Sequence of chain 3.B:
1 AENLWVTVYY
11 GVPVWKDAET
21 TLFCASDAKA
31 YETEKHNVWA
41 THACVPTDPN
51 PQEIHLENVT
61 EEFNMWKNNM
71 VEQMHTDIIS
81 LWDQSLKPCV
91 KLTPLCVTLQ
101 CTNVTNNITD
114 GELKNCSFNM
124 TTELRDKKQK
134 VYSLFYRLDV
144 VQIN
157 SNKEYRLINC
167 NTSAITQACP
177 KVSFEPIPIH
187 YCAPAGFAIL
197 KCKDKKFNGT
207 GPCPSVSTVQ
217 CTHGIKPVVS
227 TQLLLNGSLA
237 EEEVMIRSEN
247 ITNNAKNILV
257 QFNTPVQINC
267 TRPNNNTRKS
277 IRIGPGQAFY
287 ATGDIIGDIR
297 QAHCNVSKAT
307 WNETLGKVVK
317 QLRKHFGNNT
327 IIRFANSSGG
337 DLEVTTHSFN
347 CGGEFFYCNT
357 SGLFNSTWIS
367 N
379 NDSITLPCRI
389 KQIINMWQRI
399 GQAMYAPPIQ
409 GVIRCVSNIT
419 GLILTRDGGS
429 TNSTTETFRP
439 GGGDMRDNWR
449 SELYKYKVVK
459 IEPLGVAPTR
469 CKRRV

This small molecule binds to this protein.
Small molecule (SMILES): CC(=O)N[C@H]1[C@H](O[C@H]2[C@H](O)[C@@H](NC(C)=O)CO[C@@H]2CO)O[C@H](CO)[C@@H](O)[C@@H]1O

Binding-site contacts:
Ligand atom C1 contacts residue THR206 of chain 3.B at 3.2 Å.
Ligand atom C7 contacts residue ASN204 of chain 3.B at 3.0 Å.
Ligand atom N2 contacts residue THR206 of chain 3.B at 3.1 Å (h-bond).
Ligand atom C1 contacts residue ASN204 of chain 3.B at 1.4 Å.
Ligand atom C2 contacts residue ASN204 of chain 3.B at 2.5 Å.
Ligand atom C8 contacts residue GLU245 of chain 3.B at 4.0 Å.
Ligand atom C8 contacts residue THR206 of chain 3.B at 3.9 Å.
Ligand atom C8 contacts residue ASN204 of chain 3.B at 4.2 Å.
Ligand atom O6 contacts residue NAG1 of chain 3.P at 4.3 Å.
Ligand atom O7 contacts residue ASN204 of chain 3.B at 2.7 Å (h-bond).
Ligand atom O5 contacts residue ASN204 of chain 3.B at 2.4 Å (h-bond).
Ligand atom O6 contacts residue PRO208 of chain 3.B at 4.1 Å.
Ligand atom C5 contacts residue THR206 of chain 3.B at 3.5 Å.
Ligand atom N2 contacts residue ASN204 of chain 3.B at 2.9 Å (h-bond).
Ligand atom C3 contacts residue ASN204 of chain 3.B at 3.8 Å.
Ligand atom O3 contacts residue NAG1 of chain 3.P at 4.1 Å.
Ligand atom O6 contacts residue THR206 of chain 3.B at 3.9 Å.
Ligand atom O6 contacts residue ASN204 of chain 3.B at 3.9 Å.
Ligand atom O7 contacts residue NAG1 of chain 3.P at 4.5 Å.
Ligand atom O7 contacts residue THR206 of chain 3.B at 4.4 Å.
Ligand atom C3 contacts residue THR206 of chain 3.B at 4.2 Å.
Ligand atom C6 contacts residue THR206 of chain 3.B at 4.3 Å.
Ligand atom C7 contacts residue THR206 of chain 3.B at 3.6 Å.
Ligand atom C8 contacts residue SER244 of chain 3.B at 3.6 Å.
Ligand atom C4 contacts residue ASN204 of chain 3.B at 4.3 Å.
Ligand atom C5 contacts residue ASN204 of chain 3.B at 3.6 Å.
Ligand atom O5 contacts residue THR206 of chain 3.B at 3.6 Å (h-bond).
Ligand atom C2 contacts residue THR206 of chain 3.B at 3.6 Å.
Ligand atom C7 contacts residue PRO208 of chain 3.B at 4.5 Å (hydrophobic).
Ligand atom O7 contacts residue PRO208 of chain 3.B at 3.3 Å.
Ligand atom C7 contacts residue NAG1 of chain 3.P at 3.9 Å.
Ligand atom C5 contacts residue GLY207 of chain 3.B at 4.4 Å.
Ligand atom C6 contacts residue ASN204 of chain 3.B at 4.5 Å.
Ligand atom O4 contacts residue GLY207 of chain 3.B at 4.4 Å.
Ligand atom N2 contacts residue NAG1 of chain 3.P at 4.0 Å.
Ligand atom C8 contacts residue NAG1 of chain 3.P at 3.8 Å.